A protein and the small-molecule ligand that binds it are described below.
Small molecule (SMILES): CC(=O)N[C@@H]1[C@@H](O)[C@H](O)[C@@H](CO)O[C@H]1O

Sequence of chain 1.A:
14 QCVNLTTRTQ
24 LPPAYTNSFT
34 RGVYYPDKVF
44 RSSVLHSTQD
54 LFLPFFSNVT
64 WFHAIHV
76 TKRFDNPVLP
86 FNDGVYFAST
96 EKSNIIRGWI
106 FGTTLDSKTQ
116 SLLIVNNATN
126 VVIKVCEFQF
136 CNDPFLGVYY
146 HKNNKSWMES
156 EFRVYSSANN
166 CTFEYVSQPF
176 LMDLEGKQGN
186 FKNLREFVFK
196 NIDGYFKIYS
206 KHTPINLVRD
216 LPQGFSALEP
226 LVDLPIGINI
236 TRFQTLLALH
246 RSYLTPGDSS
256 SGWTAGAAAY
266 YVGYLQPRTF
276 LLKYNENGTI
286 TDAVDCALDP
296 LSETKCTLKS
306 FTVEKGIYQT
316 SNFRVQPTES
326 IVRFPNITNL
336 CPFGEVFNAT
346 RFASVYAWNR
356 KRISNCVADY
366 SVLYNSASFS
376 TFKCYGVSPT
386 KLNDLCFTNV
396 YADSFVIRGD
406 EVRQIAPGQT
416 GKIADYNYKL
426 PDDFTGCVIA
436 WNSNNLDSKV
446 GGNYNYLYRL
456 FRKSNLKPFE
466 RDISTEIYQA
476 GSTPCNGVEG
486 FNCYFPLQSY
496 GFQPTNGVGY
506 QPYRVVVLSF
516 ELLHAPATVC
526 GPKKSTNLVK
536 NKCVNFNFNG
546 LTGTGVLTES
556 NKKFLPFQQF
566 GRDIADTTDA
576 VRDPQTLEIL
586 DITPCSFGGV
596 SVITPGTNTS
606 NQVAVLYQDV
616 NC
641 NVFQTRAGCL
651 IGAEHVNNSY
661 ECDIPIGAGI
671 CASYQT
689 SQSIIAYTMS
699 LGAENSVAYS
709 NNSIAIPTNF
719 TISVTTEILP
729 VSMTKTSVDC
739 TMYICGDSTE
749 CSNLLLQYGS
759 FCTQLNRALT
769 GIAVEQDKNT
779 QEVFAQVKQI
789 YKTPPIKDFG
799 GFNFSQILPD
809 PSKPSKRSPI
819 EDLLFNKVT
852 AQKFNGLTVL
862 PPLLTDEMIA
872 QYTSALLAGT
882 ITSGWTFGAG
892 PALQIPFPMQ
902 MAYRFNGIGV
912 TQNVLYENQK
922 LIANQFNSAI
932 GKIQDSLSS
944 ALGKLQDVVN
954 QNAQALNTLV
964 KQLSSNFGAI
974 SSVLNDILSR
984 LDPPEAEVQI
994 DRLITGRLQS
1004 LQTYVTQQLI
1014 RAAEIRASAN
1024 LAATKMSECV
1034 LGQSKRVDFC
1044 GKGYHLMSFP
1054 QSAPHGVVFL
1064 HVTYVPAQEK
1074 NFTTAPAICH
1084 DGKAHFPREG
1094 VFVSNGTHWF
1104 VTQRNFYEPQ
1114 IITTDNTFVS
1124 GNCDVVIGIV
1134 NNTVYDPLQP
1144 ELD

Binding-site contacts:
Ligand atom N2 contacts residue ASN616 of chain 1.A at 2.9 Å (h-bond).
Ligand atom C2 contacts residue ASN616 of chain 1.A at 2.5 Å.
Ligand atom C1 contacts residue ASN616 of chain 1.A at 1.4 Å.
Ligand atom C7 contacts residue ASN616 of chain 1.A at 3.8 Å.
Ligand atom O5 contacts residue ASN616 of chain 1.A at 2.4 Å (h-bond).
Ligand atom C4 contacts residue ASN616 of chain 1.A at 4.2 Å.
Ligand atom O7 contacts residue ASN616 of chain 1.A at 4.3 Å.
Ligand atom C5 contacts residue ASN616 of chain 1.A at 3.7 Å.
Ligand atom C3 contacts residue ASN616 of chain 1.A at 3.8 Å.